This small molecule binds to this protein.
Small molecule (SMILES): NS(=O)(=O)c1ccco1

Binding-site contacts:
Ligand atom C5 contacts residue THR197 of chain 1.A at 3.4 Å.
Ligand atom S contacts residue HIS117 of chain 1.A at 3.9 Å.
Ligand atom O1 contacts residue TRP206 of chain 1.A at 4.0 Å.
Ligand atom C3 contacts residue VAL119 of chain 1.A at 3.8 Å (hydrophobic).
Ligand atom C2 contacts residue THR196 of chain 1.A at 4.4 Å.
Ligand atom NH contacts residue HIS94 of chain 1.A at 3.4 Å (h-bond).
Ligand atom C2 contacts residue ZN1 of chain 1.B at 4.2 Å.
Ligand atom C2 contacts residue THR197 of chain 1.A at 4.3 Å.
Ligand atom NH contacts residue GLU104 of chain 1.A at 4.2 Å.
Ligand atom S contacts residue HIS92 of chain 1.A at 4.0 Å.
Ligand atom O contacts residue LEU195 of chain 1.A at 3.5 Å.
Ligand atom O2 contacts residue LEU195 of chain 1.A at 3.4 Å.
Ligand atom S contacts residue ZN1 of chain 1.B at 3.0 Å.
Ligand atom O contacts residue THR197 of chain 1.A at 3.2 Å (h-bond).
Ligand atom NH contacts residue HIS117 of chain 1.A at 3.4 Å (h-bond).
Ligand atom O2 contacts residue TRP206 of chain 1.A at 3.4 Å.
Ligand atom O contacts residue THR196 of chain 1.A at 3.9 Å.
Ligand atom O1 contacts residue HIS92 of chain 1.A at 3.4 Å.
Ligand atom O2 contacts residue SER194 of chain 1.A at 4.0 Å.
Ligand atom C2 contacts residue HIS92 of chain 1.A at 4.1 Å.
Ligand atom O1 contacts residue HIS117 of chain 1.A at 3.4 Å (h-bond).
Ligand atom O1 contacts residue ZN1 of chain 1.B at 3.0 Å.
Ligand atom O1 contacts residue VAL140 of chain 1.A at 3.7 Å.
Ligand atom S contacts residue THR196 of chain 1.A at 3.8 Å.
Ligand atom C3 contacts residue LEU195 of chain 1.A at 4.1 Å (hydrophobic).
Ligand atom O2 contacts residue THR196 of chain 1.A at 3.0 Å (h-bond).
Ligand atom C4 contacts residue LEU195 of chain 1.A at 3.9 Å (hydrophobic).
Ligand atom S contacts residue TRP206 of chain 1.A at 4.3 Å.
Ligand atom O2 contacts residue ZN1 of chain 1.B at 4.1 Å.
Ligand atom NH contacts residue THR196 of chain 1.A at 2.8 Å (h-bond).
Ligand atom C3 contacts residue GLN90 of chain 1.A at 4.2 Å.
Ligand atom C2 contacts residue LEU195 of chain 1.A at 4.0 Å (hydrophobic).
Ligand atom C4 contacts residue GLN90 of chain 1.A at 4.2 Å.
Ligand atom C5 contacts residue LEU195 of chain 1.A at 3.7 Å (hydrophobic).
Ligand atom NH contacts residue ZN1 of chain 1.B at 1.9 Å.
Ligand atom NH contacts residue HIS92 of chain 1.A at 3.3 Å (h-bond).
Ligand atom O1 contacts residue VAL119 of chain 1.A at 3.7 Å.
Ligand atom C3 contacts residue HIS92 of chain 1.A at 4.0 Å.

Sequence of chain 1.A:
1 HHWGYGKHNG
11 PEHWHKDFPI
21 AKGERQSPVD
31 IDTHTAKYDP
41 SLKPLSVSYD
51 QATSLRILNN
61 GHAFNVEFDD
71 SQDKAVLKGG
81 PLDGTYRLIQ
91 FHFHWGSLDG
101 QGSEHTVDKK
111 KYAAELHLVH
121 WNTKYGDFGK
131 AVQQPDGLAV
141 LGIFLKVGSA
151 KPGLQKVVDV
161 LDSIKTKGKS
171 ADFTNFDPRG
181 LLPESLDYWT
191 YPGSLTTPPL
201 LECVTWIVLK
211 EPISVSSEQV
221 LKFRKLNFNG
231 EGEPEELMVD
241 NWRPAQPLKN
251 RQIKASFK